Sequence of chain 3.A:
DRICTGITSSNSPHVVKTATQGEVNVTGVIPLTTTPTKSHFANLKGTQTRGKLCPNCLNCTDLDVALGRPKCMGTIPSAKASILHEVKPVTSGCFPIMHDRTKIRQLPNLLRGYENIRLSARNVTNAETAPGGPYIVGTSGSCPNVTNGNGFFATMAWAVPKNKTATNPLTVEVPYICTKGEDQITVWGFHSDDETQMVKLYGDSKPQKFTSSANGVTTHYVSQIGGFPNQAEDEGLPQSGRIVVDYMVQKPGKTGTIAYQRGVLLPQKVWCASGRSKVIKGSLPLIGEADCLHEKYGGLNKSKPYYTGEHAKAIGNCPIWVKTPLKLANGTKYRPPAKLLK

Binding-site contacts:
Ligand atom O3 contacts residue GLU289 of chain 3.A at 4.3 Å.
Ligand atom O4 contacts residue GLU289 of chain 3.A at 3.3 Å (salt-bridge).
Ligand atom C1 contacts residue ASN301 of chain 3.A at 1.4 Å.
Ligand atom C5 contacts residue GLU289 of chain 3.A at 3.4 Å.
Ligand atom C5 contacts residue ASN301 of chain 3.A at 3.6 Å.
Ligand atom N2 contacts residue ASN301 of chain 3.A at 2.8 Å (h-bond).
Ligand atom O7 contacts residue GLU289 of chain 3.A at 4.3 Å.
Ligand atom O5 contacts residue ASN301 of chain 3.A at 2.3 Å (h-bond).
Ligand atom C2 contacts residue ASN301 of chain 3.A at 2.3 Å.
Ligand atom C7 contacts residue ASN301 of chain 3.A at 3.7 Å.
Ligand atom C3 contacts residue GLU289 of chain 3.A at 3.5 Å.
Ligand atom C8 contacts residue ASN301 of chain 3.A at 4.4 Å.
Ligand atom C6 contacts residue GLU289 of chain 3.A at 4.5 Å.
Ligand atom O7 contacts residue ALA290 of chain 3.A at 4.1 Å.
Ligand atom O6 contacts residue LYS45 of chain 3.A at 3.4 Å.
Ligand atom O7 contacts residue ASN301 of chain 3.A at 4.0 Å.
Ligand atom O5 contacts residue GLU289 of chain 3.A at 4.2 Å.
Ligand atom C3 contacts residue ASN301 of chain 3.A at 3.7 Å.
Ligand atom C4 contacts residue GLU289 of chain 3.A at 3.6 Å.
Ligand atom C4 contacts residue ASN301 of chain 3.A at 4.1 Å.
Ligand atom C1 contacts residue GLU289 of chain 3.A at 4.3 Å.
Ligand atom O7 contacts residue GLY299 of chain 3.A at 4.5 Å.

The protein below binds the small molecule below.
Small molecule (SMILES): CC(=O)N[C@H]1[C@H](O[C@H]2[C@H](O)[C@@H](NC(C)=O)CO[C@@H]2CO)O[C@H](CO)[C@@H](O)[C@@H]1O